The small molecule below binds the protein below.
Small molecule (SMILES): O=P(O)(O)OC[C@@H](O)[C@@H](O)c1cnc[nH]1

Binding-site contacts:
Ligand atom O3 contacts residue ARG119 of chain 23.A at 3.8 Å.
Ligand atom N1 contacts residue HIS71 of chain 5.A at 3.0 Å (h-bond).
Ligand atom C6 contacts residue GLU171 of chain 20.A at 3.8 Å.
Ligand atom OP5 contacts residue ARG97 of chain 23.A at 2.7 Å (salt-bridge).
Ligand atom C2 contacts residue GLU171 of chain 20.A at 3.5 Å.
Ligand atom C6 contacts residue HIS71 of chain 5.A at 3.3 Å.
Ligand atom N2 contacts residue HIS167 of chain 20.A at 3.6 Å.
Ligand atom OP4 contacts residue SER197 of chain 23.A at 3.8 Å.
Ligand atom OP1 contacts residue LYS175 of chain 20.A at 3.4 Å (salt-bridge).
Ligand atom C5 contacts residue MN1 of chain 5.C at 3.0 Å.
Ligand atom C6 contacts residue HIS72 of chain 5.A at 3.7 Å.
Ligand atom C6 contacts residue HIS167 of chain 20.A at 3.4 Å.
Ligand atom OP4 contacts residue ARG119 of chain 23.A at 3.1 Å (salt-bridge).
Ligand atom OP1 contacts residue GLU171 of chain 20.A at 3.2 Å (salt-bridge).
Ligand atom N1 contacts residue MN1 of chain 5.C at 2.2 Å.
Ligand atom C4 contacts residue MN1 of chain 5.B at 3.3 Å.
Ligand atom C6 contacts residue MN1 of chain 5.B at 3.0 Å.
Ligand atom C5 contacts residue GLU75 of chain 5.A at 3.2 Å.
Ligand atom O3 contacts residue LYS199 of chain 23.A at 3.6 Å.
Ligand atom P contacts residue SER197 of chain 23.A at 3.7 Å.
Ligand atom N1 contacts residue GLU75 of chain 5.A at 3.2 Å (salt-bridge).
Ligand atom O2 contacts residue GLU171 of chain 20.A at 2.5 Å (salt-bridge).
Ligand atom O2 contacts residue HIS72 of chain 5.A at 3.5 Å (h-bond).
Ligand atom OP6 contacts residue SER197 of chain 23.A at 2.7 Å (h-bond).
Ligand atom C1 contacts residue SER198 of chain 23.A at 3.4 Å.
Ligand atom OP6 contacts residue ARG97 of chain 23.A at 2.8 Å (salt-bridge).
Ligand atom C1 contacts residue GLU171 of chain 20.A at 3.8 Å.
Ligand atom P contacts residue ARG97 of chain 23.A at 3.6 Å.
Ligand atom OP5 contacts residue ARG119 of chain 23.A at 3.0 Å (salt-bridge).
Ligand atom N2 contacts residue MN1 of chain 5.B at 2.3 Å.
Ligand atom C6 contacts residue MN1 of chain 5.C at 3.3 Å.
Ligand atom N1 contacts residue HIS168 of chain 20.A at 3.5 Å (h-bond).
Ligand atom N2 contacts residue GLU171 of chain 20.A at 3.2 Å (salt-bridge).
Ligand atom C2 contacts residue MN1 of chain 5.B at 3.4 Å.
Ligand atom OP4 contacts residue LYS199 of chain 23.A at 2.7 Å (salt-bridge).
Ligand atom O2 contacts residue MN1 of chain 5.B at 2.3 Å.
Ligand atom N2 contacts residue HIS72 of chain 5.A at 3.2 Å (h-bond).
Ligand atom O2 contacts residue HIS45 of chain 20.A at 3.4 Å (h-bond).
Ligand atom P contacts residue LYS175 of chain 20.A at 3.6 Å.
Ligand atom OP5 contacts residue LYS175 of chain 20.A at 2.6 Å (salt-bridge).

Sequence of chain 5.A:
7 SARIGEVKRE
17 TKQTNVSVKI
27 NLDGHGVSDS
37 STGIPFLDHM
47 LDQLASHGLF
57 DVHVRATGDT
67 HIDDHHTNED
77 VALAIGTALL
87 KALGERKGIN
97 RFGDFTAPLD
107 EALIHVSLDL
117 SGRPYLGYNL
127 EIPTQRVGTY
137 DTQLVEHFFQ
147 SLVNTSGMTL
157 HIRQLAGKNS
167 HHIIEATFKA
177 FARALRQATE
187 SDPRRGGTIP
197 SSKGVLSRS

Sequence of chain 20.A:
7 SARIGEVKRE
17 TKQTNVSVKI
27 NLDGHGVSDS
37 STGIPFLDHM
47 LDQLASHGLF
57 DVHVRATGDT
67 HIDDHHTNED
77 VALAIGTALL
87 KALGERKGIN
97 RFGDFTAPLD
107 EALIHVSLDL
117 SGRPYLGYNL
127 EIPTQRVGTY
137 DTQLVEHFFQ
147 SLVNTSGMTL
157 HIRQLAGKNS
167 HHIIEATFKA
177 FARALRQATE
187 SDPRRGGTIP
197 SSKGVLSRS

Sequence of chain 23.A:
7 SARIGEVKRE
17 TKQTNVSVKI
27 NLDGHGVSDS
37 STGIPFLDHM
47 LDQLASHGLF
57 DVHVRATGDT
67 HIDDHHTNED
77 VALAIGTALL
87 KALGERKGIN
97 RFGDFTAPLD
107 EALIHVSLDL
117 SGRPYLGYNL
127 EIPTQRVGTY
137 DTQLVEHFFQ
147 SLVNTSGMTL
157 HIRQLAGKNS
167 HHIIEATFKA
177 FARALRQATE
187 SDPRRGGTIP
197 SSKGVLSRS